Binding-site contacts:
Ligand atom CD1 contacts residue CYS255 of chain 1.A at 3.5 Å (hydrophobic).
Ligand atom OE1 contacts residue GLY233 of chain 1.A at 3.8 Å.
Ligand atom N contacts residue LEU235 of chain 1.A at 2.7 Å (h-bond).
Ligand atom CD contacts residue ARG258 of chain 1.A at 3.4 Å.
Ligand atom CG contacts residue TRP259 of chain 1.A at 3.8 Å (hydrophobic).
Ligand atom CB contacts residue GLY233 of chain 1.A at 3.2 Å.
Ligand atom CA contacts residue LEU235 of chain 1.A at 3.4 Å (hydrophobic).
Ligand atom CA contacts residue LYS252 of chain 1.A at 3.8 Å.
Ligand atom CD1 contacts residue GLN251 of chain 1.A at 3.2 Å.
Ligand atom C contacts residue LEU235 of chain 1.A at 3.5 Å (hydrophobic).
Ligand atom O3P contacts residue THR210 of chain 1.A at 2.4 Å (h-bond).
Ligand atom O2P contacts residue VAL209 of chain 1.A at 3.9 Å.
Ligand atom CA contacts residue LEU235 of chain 1.A at 3.7 Å (hydrophobic).
Ligand atom O1P contacts residue ARG217 of chain 1.A at 3.1 Å (salt-bridge).
Ligand atom O contacts residue GLN234 of chain 1.A at 3.2 Å.
Ligand atom CD contacts residue LYS236 of chain 1.A at 3.0 Å.
Ligand atom P contacts residue THR210 of chain 1.A at 3.6 Å.
Ligand atom OE1 contacts residue TRP259 of chain 1.A at 3.0 Å (h-bond).
Ligand atom CG2 contacts residue LYS252 of chain 1.A at 3.6 Å.
Ligand atom CA contacts residue GLY233 of chain 1.A at 3.5 Å.
Ligand atom P contacts residue ARG217 of chain 1.A at 3.7 Å.
Ligand atom N contacts residue MET237 of chain 1.A at 3.7 Å.
Ligand atom OE2 contacts residue ARG217 of chain 1.A at 3.0 Å (salt-bridge).
Ligand atom O1P contacts residue THR210 of chain 1.A at 3.5 Å.
Ligand atom O3P contacts residue LYS252 of chain 1.A at 3.3 Å.
Ligand atom OE1 contacts residue LYS236 of chain 1.A at 3.3 Å (salt-bridge).
Ligand atom OE1 contacts residue ARG258 of chain 1.A at 2.9 Å (salt-bridge).
Ligand atom CD contacts residue GLY233 of chain 1.A at 3.8 Å.
Ligand atom O contacts residue MET237 of chain 1.A at 3.0 Å (h-bond).
Ligand atom N contacts residue TRP259 of chain 1.A at 3.5 Å.
Ligand atom O2P contacts residue ARG217 of chain 1.A at 3.0 Å (salt-bridge).
Ligand atom OE2 contacts residue LYS236 of chain 1.A at 2.8 Å (salt-bridge).
Ligand atom CD contacts residue TRP259 of chain 1.A at 3.8 Å (hydrophobic).
Ligand atom OE2 contacts residue ARG258 of chain 1.A at 3.1 Å (salt-bridge).
Ligand atom O2P contacts residue LYS252 of chain 1.A at 2.9 Å (salt-bridge).
Ligand atom O contacts residue LEU235 of chain 1.A at 2.8 Å (h-bond).
Ligand atom O1P contacts residue GLY211 of chain 1.A at 3.0 Å (h-bond).
Ligand atom OE1 contacts residue CYS255 of chain 1.A at 3.8 Å.
Ligand atom CG contacts residue GLY233 of chain 1.A at 3.3 Å.
Ligand atom CA contacts residue GLN234 of chain 1.A at 3.9 Å.

This small molecule binds to this protein.
Small molecule (SMILES): CC[C@H](C)[C@H](NC(=O)[C@H](CCC(=O)O)NC(=O)[C@@H](N)CCC(=O)O)C(=O)N1CCC[C@H]1C(=O)N[C@@H](CCC(=O)O)C(=O)N[C@H](C(=O)N1CCC[C@H]1C(=O)N[C@@H](CS)C(=O)N[C@H](C=O)CCC(=O)O)[C@@H](C)OP(=O)(O)O

Sequence of chain 1.A:
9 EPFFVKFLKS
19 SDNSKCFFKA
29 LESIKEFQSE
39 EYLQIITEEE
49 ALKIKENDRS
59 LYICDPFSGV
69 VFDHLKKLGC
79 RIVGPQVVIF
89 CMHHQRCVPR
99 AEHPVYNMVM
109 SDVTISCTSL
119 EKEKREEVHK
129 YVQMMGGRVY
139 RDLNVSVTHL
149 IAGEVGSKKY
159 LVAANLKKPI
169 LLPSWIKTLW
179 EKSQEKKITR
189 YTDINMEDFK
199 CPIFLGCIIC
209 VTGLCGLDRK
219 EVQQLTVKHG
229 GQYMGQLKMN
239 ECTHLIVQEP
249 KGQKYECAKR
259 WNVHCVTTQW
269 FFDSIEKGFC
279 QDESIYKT